Binding-site contacts:
Ligand atom C12 contacts residue VAL131 of chain 2.A at 3.6 Å (hydrophobic).
Ligand atom C8 contacts residue ILE92 of chain 2.A at 4.4 Å (hydrophobic).
Ligand atom C13 contacts residue VAL131 of chain 2.A at 4.1 Å (hydrophobic).
Ligand atom C2 contacts residue HIS217 of chain 2.A at 3.8 Å.
Ligand atom C13 contacts residue PHE95 of chain 2.A at 4.0 Å (hydrophobic).
Ligand atom C7 contacts residue CYS214 of chain 2.A at 3.7 Å (hydrophobic).
Ligand atom C9 contacts residue LEU91 of chain 2.A at 3.7 Å (hydrophobic).
Ligand atom C3 contacts residue HIS217 of chain 2.A at 3.7 Å.
Ligand atom C10 contacts residue ILE127 of chain 2.A at 3.7 Å (hydrophobic).
Ligand atom C8 contacts residue PHE95 of chain 2.A at 3.9 Å (hydrophobic).
Ligand atom C2 contacts residue CYS214 of chain 2.A at 3.4 Å (hydrophobic).
Ligand atom C9 contacts residue CYS214 of chain 2.A at 4.0 Å (hydrophobic).
Ligand atom C3 contacts residue PHE221 of chain 2.A at 4.0 Å (hydrophobic).
Ligand atom C4 contacts residue ILE50 of chain 2.A at 4.3 Å (hydrophobic).
Ligand atom C10 contacts residue CYS214 of chain 2.A at 3.5 Å (hydrophobic).
Ligand atom C9 contacts residue ILE92 of chain 2.A at 4.3 Å (hydrophobic).
Ligand atom C6 contacts residue PHE95 of chain 2.A at 4.2 Å (hydrophobic).
Ligand atom C5 contacts residue ILE127 of chain 2.A at 4.4 Å (hydrophobic).
Ligand atom C3 contacts residue ILE127 of chain 2.A at 4.4 Å (hydrophobic).
Ligand atom C2 contacts residue PHE221 of chain 2.A at 4.2 Å (hydrophobic).
Ligand atom C13 contacts residue ILE50 of chain 2.A at 4.4 Å (hydrophobic).
Ligand atom C9 contacts residue TRP87 of chain 2.A at 3.5 Å (hydrophobic).
Ligand atom C2 contacts residue LEU218 of chain 2.A at 3.8 Å (hydrophobic).
Ligand atom C4 contacts residue PHE221 of chain 2.A at 4.0 Å (hydrophobic).
Ligand atom C13 contacts residue PHE128 of chain 2.A at 3.7 Å (hydrophobic).
Ligand atom C11 contacts residue PHE95 of chain 2.A at 4.2 Å (hydrophobic).
Ligand atom C13 contacts residue ILE106 of chain 2.A at 3.8 Å (hydrophobic).
Ligand atom C8 contacts residue LEU91 of chain 2.A at 4.0 Å (hydrophobic).
Ligand atom C5 contacts residue VAL47 of chain 2.A at 4.4 Å (hydrophobic).
Ligand atom C7 contacts residue ALA54 of chain 2.A at 4.0 Å (hydrophobic).
Ligand atom C8 contacts residue CYS214 of chain 2.A at 4.4 Å (hydrophobic).
Ligand atom C6 contacts residue CYS214 of chain 2.A at 3.7 Å (hydrophobic).
Ligand atom C9 contacts residue ASN88 of chain 2.A at 3.6 Å.
Ligand atom C5 contacts residue ILE50 of chain 2.A at 4.3 Å (hydrophobic).
Ligand atom C5 contacts residue VAL124 of chain 2.A at 3.9 Å (hydrophobic).
Ligand atom C8 contacts residue ALA54 of chain 2.A at 4.1 Å (hydrophobic).
Ligand atom C6 contacts residue ILE50 of chain 2.A at 3.8 Å (hydrophobic).
Ligand atom SN1 contacts residue CYS214 of chain 2.A at 2.4 Å.
Ligand atom C12 contacts residue PHE95 of chain 2.A at 4.0 Å (hydrophobic).
Ligand atom C3 contacts residue CYS214 of chain 2.A at 4.4 Å (hydrophobic).

A protein and the small-molecule ligand that binds it are described below.
Small molecule (SMILES): CCCC[Sn](CCCC)CCCC

Sequence of chain 2.A:
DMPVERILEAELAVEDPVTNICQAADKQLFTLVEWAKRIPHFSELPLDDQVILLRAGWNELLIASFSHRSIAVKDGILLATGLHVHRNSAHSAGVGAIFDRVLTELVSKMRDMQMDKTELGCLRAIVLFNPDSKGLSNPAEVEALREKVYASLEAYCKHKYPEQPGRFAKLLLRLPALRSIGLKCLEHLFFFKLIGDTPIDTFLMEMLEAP